Binding-site contacts:
Ligand atom C contacts residue HIS215 of chain 1.E at 4.0 Å.
Ligand atom CE contacts residue PRO165 of chain 1.E at 4.0 Å (hydrophobic).
Ligand atom N contacts residue THR166 of chain 1.E at 3.4 Å (h-bond).
Ligand atom CA contacts residue THR166 of chain 1.E at 3.9 Å.
Ligand atom CB contacts residue SER163 of chain 1.E at 4.0 Å.
Ligand atom CA contacts residue HIS215 of chain 1.E at 3.8 Å.
Ligand atom O contacts residue PHE223 of chain 1.E at 3.9 Å.
Ligand atom CG contacts residue ASN219 of chain 1.E at 3.2 Å.
Ligand atom OD2 contacts residue SER163 of chain 1.E at 2.8 Å (h-bond).
Ligand atom OD2 contacts residue GLY161 of chain 1.E at 4.0 Å.
Ligand atom SD contacts residue LEU341 of chain 1.E at 3.6 Å.
Ligand atom CD1 contacts residue ARG226 of chain 1.E at 3.8 Å.
Ligand atom CG1 contacts residue TRP212 of chain 1.E at 3.8 Å (hydrophobic).
Ligand atom CB contacts residue THR166 of chain 1.E at 3.8 Å.
Ligand atom O contacts residue ARG218 of chain 1.E at 3.3 Å (salt-bridge).
Ligand atom OD1 contacts residue THR166 of chain 1.E at 3.9 Å.
Ligand atom C contacts residue HIS215 of chain 1.E at 3.7 Å.
Ligand atom CG contacts residue PRO165 of chain 1.E at 3.6 Å (hydrophobic).
Ligand atom O contacts residue ARG218 of chain 1.E at 3.3 Å (salt-bridge).
Ligand atom CD1 contacts residue PHE169 of chain 1.E at 3.8 Å (hydrophobic).
Ligand atom CG contacts residue ARG226 of chain 1.E at 3.9 Å.
Ligand atom SD contacts residue PRO165 of chain 1.E at 4.0 Å.
Ligand atom N contacts residue HIS215 of chain 1.E at 3.6 Å.
Ligand atom CB contacts residue ASN219 of chain 1.E at 3.8 Å.
Ligand atom CG1 contacts residue LEU211 of chain 1.E at 3.7 Å (hydrophobic).
Ligand atom OD2 contacts residue ALA162 of chain 1.E at 3.4 Å.
Ligand atom C contacts residue HIS215 of chain 1.E at 3.5 Å.
Ligand atom CD2 contacts residue ARG226 of chain 1.E at 4.0 Å.
Ligand atom O contacts residue THR166 of chain 1.E at 4.0 Å.
Ligand atom CG2 contacts residue TRP212 of chain 1.E at 3.9 Å (hydrophobic).
Ligand atom CD1 contacts residue PHE223 of chain 1.E at 3.6 Å (hydrophobic).
Ligand atom N contacts residue HIS215 of chain 1.E at 4.0 Å.
Ligand atom CG contacts residue THR166 of chain 1.E at 3.9 Å.
Ligand atom C contacts residue ARG226 of chain 1.E at 4.0 Å.
Ligand atom CD2 contacts residue ALA222 of chain 1.E at 3.7 Å (hydrophobic).
Ligand atom O contacts residue HIS215 of chain 1.E at 2.5 Å (h-bond).
Ligand atom O contacts residue ARG226 of chain 1.E at 4.0 Å.
Ligand atom CG contacts residue SER163 of chain 1.E at 3.6 Å.
Ligand atom CG contacts residue LEU337 of chain 1.E at 4.0 Å (hydrophobic).
Ligand atom O contacts residue HIS215 of chain 1.E at 2.7 Å (h-bond).

Sequence of chain 1.E:
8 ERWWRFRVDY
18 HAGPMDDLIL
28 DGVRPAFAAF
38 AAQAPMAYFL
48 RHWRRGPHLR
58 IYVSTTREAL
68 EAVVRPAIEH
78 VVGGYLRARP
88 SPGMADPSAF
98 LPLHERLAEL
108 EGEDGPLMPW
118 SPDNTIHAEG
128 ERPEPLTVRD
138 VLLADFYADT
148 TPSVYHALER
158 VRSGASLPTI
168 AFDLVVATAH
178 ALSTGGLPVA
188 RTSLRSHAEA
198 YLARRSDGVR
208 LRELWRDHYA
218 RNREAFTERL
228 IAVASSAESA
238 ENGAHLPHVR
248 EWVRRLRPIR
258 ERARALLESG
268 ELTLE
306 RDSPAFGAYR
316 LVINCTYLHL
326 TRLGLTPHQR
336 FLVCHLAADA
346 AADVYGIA

A small-molecule ligand and the protein it binds are described below.
Small molecule (SMILES): CSCC[C@H](NC(=O)[C@@H]1CCCN1C(=O)[C@H](CC(C)C)NC(=O)[C@H](CC(=O)O)NC(=O)[C@@H](N)CC(N)=O)C(=O)N[C@@H](CC(=O)O)C(=O)N[C@H](C(=O)N[C@H](C=O)Cc1ccccc1)C(C)C